Binding-site contacts:
Ligand atom C19 contacts residue ALA37 of chain 12.B at 4.0 Å (hydrophobic).
Ligand atom C3 contacts residue ASP72 of chain 12.B at 4.0 Å.
Ligand atom O13 contacts residue LEU109 of chain 12.B at 3.9 Å.
Ligand atom C5 contacts residue LEU109 of chain 12.B at 3.8 Å (hydrophobic).
Ligand atom C6 contacts residue MET105 of chain 12.B at 3.8 Å (hydrophobic).
Ligand atom O13 contacts residue MET74 of chain 12.B at 3.6 Å (h-bond).
Ligand atom C7 contacts residue LEU131 of chain 8.B at 3.9 Å (hydrophobic).
Ligand atom O22 contacts residue LEU102 of chain 12.B at 3.4 Å.
Ligand atom C7 contacts residue VAL135 of chain 8.B at 3.8 Å (hydrophobic).
Ligand atom C2 contacts residue MET74 of chain 12.B at 3.9 Å (hydrophobic).
Ligand atom O13 contacts residue ALA75 of chain 12.B at 3.0 Å (h-bond).
Ligand atom C9 contacts residue MET74 of chain 12.B at 3.9 Å (hydrophobic).
Ligand atom C2 contacts residue ASP72 of chain 12.B at 3.9 Å.
Ligand atom C6 contacts residue LEU131 of chain 8.B at 3.9 Å (hydrophobic).
Ligand atom C3 contacts residue PHE70 of chain 12.B at 3.9 Å (hydrophobic).
Ligand atom C19 contacts residue GLY9 of chain 12.B at 3.8 Å.
Ligand atom C7 contacts residue LEU102 of chain 12.B at 3.8 Å (hydrophobic).
Ligand atom C3 contacts residue MET74 of chain 12.B at 3.9 Å (hydrophobic).
Ligand atom C1 contacts residue LEU73 of chain 12.B at 3.9 Å (hydrophobic).
Ligand atom C5 contacts residue MET105 of chain 12.B at 3.9 Å (hydrophobic).
Ligand atom O13 contacts residue ASN106 of chain 12.B at 2.7 Å (h-bond).
Ligand atom C21 contacts residue ARG88 of chain 12.B at 3.3 Å.
Ligand atom O22 contacts residue ARG88 of chain 12.B at 3.3 Å (salt-bridge).
Ligand atom C9 contacts residue LEU73 of chain 12.B at 3.4 Å (hydrophobic).
Ligand atom C10 contacts residue LEU73 of chain 12.B at 3.6 Å (hydrophobic).
Ligand atom N11 contacts residue MET74 of chain 12.B at 3.0 Å (h-bond).
Ligand atom O22 contacts residue TYR98 of chain 12.B at 3.5 Å (h-bond).
Ligand atom C6 contacts residue VAL135 of chain 8.B at 3.5 Å (hydrophobic).
Ligand atom C19 contacts residue THR10 of chain 12.B at 3.8 Å.
Ligand atom C5 contacts residue ASN106 of chain 12.B at 3.1 Å.
Ligand atom O17 contacts residue TYR98 of chain 12.B at 3.8 Å.
Ligand atom C6 contacts residue LEU102 of chain 12.B at 3.7 Å (hydrophobic).
Ligand atom C21 contacts residue GLY9 of chain 12.B at 3.8 Å.
Ligand atom C21 contacts residue PRO8 of chain 12.B at 3.8 Å (hydrophobic).
Ligand atom N11 contacts residue LEU73 of chain 12.B at 3.4 Å.
Ligand atom C1 contacts residue MET74 of chain 12.B at 3.8 Å (hydrophobic).
Ligand atom O15 contacts residue MET74 of chain 12.B at 3.1 Å.
Ligand atom C10 contacts residue ASN106 of chain 12.B at 3.2 Å.
Ligand atom C20 contacts residue ARG88 of chain 12.B at 3.6 Å.
Ligand atom O13 contacts residue LEU73 of chain 12.B at 3.6 Å.

Sequence of chain 12.B:
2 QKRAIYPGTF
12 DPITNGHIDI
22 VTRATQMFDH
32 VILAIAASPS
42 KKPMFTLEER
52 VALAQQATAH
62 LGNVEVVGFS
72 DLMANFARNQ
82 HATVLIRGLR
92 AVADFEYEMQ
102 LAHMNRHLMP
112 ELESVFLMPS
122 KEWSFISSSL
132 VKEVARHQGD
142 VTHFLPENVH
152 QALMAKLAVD

Sequence of chain 8.B:
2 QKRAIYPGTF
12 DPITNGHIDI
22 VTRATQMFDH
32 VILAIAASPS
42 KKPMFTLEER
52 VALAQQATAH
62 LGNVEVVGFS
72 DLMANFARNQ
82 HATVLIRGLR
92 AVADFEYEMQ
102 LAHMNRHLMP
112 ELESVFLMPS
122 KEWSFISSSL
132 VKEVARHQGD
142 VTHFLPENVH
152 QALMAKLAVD

A protein and the small-molecule ligand that binds it are described below.
Small molecule (SMILES): CC(C)(CO)[C@@H](O)C(=O)NCCc1nc2cccc(O)c2[nH]1